Sequence of chain 1.K:
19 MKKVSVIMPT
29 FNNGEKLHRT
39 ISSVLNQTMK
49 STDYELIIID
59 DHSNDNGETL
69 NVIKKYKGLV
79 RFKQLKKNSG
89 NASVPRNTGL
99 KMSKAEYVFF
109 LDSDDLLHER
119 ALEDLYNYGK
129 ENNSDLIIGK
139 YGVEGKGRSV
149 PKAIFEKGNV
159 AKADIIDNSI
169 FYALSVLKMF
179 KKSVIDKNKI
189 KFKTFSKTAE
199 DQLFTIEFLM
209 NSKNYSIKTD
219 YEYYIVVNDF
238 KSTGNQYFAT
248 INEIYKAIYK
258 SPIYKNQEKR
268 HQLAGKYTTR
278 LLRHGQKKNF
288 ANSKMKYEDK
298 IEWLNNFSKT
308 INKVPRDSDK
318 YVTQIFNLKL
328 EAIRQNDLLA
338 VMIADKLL

A small-molecule ligand and the protein it binds are described below.
Small molecule (SMILES): CC(=O)N[C@H]1[C@@H](O[P](=O)(O)O[P](=O)(O)OC[C@H]2O[C@@H](n3ccc(=O)[nH]c3=O)[C@H](O)[C@@H]2O)O[C@H](CO)[C@@H](O)[C@@H]1O

Binding-site contacts:
Ligand atom O3B contacts residue SER111 of chain 1.K at 3.1 Å (h-bond).
Ligand atom C4 contacts residue ASP59 of chain 1.K at 3.5 Å.
Ligand atom O2 contacts residue PRO93 of chain 1.K at 3.3 Å.
Ligand atom O4B contacts residue ALA90 of chain 1.K at 3.1 Å.
Ligand atom O3' contacts residue ARG94 of chain 1.K at 3.2 Å (salt-bridge).
Ligand atom O2' contacts residue THR28 of chain 1.K at 3.4 Å.
Ligand atom O3' contacts residue ASP110 of chain 1.K at 3.2 Å (salt-bridge).
Ligand atom N3 contacts residue ASN89 of chain 1.K at 3.0 Å (h-bond).
Ligand atom PA contacts residue MG1 of chain 1.DB at 3.5 Å.
Ligand atom C2B contacts residue SER111 of chain 1.K at 3.6 Å.
Ligand atom C4 contacts residue GLY88 of chain 1.K at 3.6 Å.
Ligand atom O2' contacts residue PHE29 of chain 1.K at 3.5 Å (h-bond).
Ligand atom O3B contacts residue PRO27 of chain 1.K at 2.9 Å (h-bond).
Ligand atom C1B contacts residue ALA90 of chain 1.K at 3.8 Å (hydrophobic).
Ligand atom C8' contacts residue VAL224 of chain 1.K at 3.5 Å (hydrophobic).
Ligand atom O2 contacts residue ASN89 of chain 1.K at 3.3 Å (h-bond).
Ligand atom O3' contacts residue ASP199 of chain 1.K at 3.8 Å.
Ligand atom C2 contacts residue ASN89 of chain 1.K at 3.2 Å.
Ligand atom O4' contacts residue ARG94 of chain 1.K at 3.2 Å (salt-bridge).
Ligand atom O2B contacts residue MG1 of chain 1.DB at 2.7 Å.
Ligand atom O4 contacts residue ASN86 of chain 1.K at 2.9 Å (h-bond).
Ligand atom C8' contacts residue ARG146 of chain 1.K at 3.4 Å.
Ligand atom N2' contacts residue ASP110 of chain 1.K at 3.2 Å (salt-bridge).
Ligand atom O4 contacts residue ASN89 of chain 1.K at 3.8 Å.
Ligand atom C2' contacts residue ASP110 of chain 1.K at 3.7 Å.
Ligand atom O2' contacts residue PRO27 of chain 1.K at 2.9 Å (h-bond).
Ligand atom C4 contacts residue ASN89 of chain 1.K at 3.8 Å.
Ligand atom O3B contacts residue ASP110 of chain 1.K at 3.5 Å.
Ligand atom O2A contacts residue MG1 of chain 1.DB at 2.2 Å.
Ligand atom O2 contacts residue ASP59 of chain 1.K at 3.6 Å.
Ligand atom O2' contacts residue SER111 of chain 1.K at 2.9 Å (h-bond).
Ligand atom O4 contacts residue ASP59 of chain 1.K at 3.4 Å (salt-bridge).
Ligand atom O2 contacts residue PRO27 of chain 1.K at 3.5 Å.
Ligand atom C5 contacts residue GLY88 of chain 1.K at 3.8 Å.
Ligand atom O4 contacts residue GLY88 of chain 1.K at 3.1 Å.
Ligand atom N3 contacts residue ASP59 of chain 1.K at 2.7 Å (salt-bridge).
Ligand atom C3' contacts residue ASP110 of chain 1.K at 3.2 Å.
Ligand atom C2 contacts residue ASP59 of chain 1.K at 3.6 Å.
Ligand atom O2 contacts residue ALA90 of chain 1.K at 3.6 Å.
Ligand atom C3B contacts residue SER111 of chain 1.K at 3.4 Å.